Sequence of chain 2.G:
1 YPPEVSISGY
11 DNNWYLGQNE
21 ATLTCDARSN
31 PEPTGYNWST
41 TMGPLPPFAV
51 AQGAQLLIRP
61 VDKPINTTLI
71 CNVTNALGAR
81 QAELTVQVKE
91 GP

This small molecule binds to this protein.
Small molecule (SMILES): CC(=O)N[C@H]1[C@H](O[C@H]2[C@H](O)[C@@H](NC(C)=O)CO[C@@H]2CO[C@@H]2O[C@@H](C)[C@@H](O)[C@@H](O)[C@@H]2O)O[C@H](CO)[C@@H](O[C@@H]2O[C@H](CO)[C@@H](O)[C@H](O)[C@@H]2O)[C@@H]1O

Binding-site contacts:
Ligand atom C5 contacts residue ASN66 of chain 2.G at 3.5 Å.
Ligand atom N2 contacts residue ILE65 of chain 2.G at 4.4 Å.
Ligand atom C8 contacts residue PRO64 of chain 2.G at 3.4 Å (hydrophobic).
Ligand atom C4 contacts residue ASN66 of chain 2.G at 4.0 Å.
Ligand atom C3 contacts residue ASN66 of chain 2.G at 3.6 Å.
Ligand atom O7 contacts residue ASN66 of chain 2.G at 4.3 Å.
Ligand atom C1 contacts residue ASN66 of chain 2.G at 1.4 Å.
Ligand atom O5 contacts residue ASN66 of chain 2.G at 2.2 Å (h-bond).
Ligand atom N2 contacts residue PRO64 of chain 2.G at 4.3 Å.
Ligand atom C7 contacts residue PRO64 of chain 2.G at 3.8 Å (hydrophobic).
Ligand atom C2 contacts residue ASN66 of chain 2.G at 2.2 Å.
Ligand atom C7 contacts residue ASN66 of chain 2.G at 4.0 Å.
Ligand atom O7 contacts residue PRO64 of chain 2.G at 3.9 Å.
Ligand atom N2 contacts residue ASN66 of chain 2.G at 2.8 Å (h-bond).
Ligand atom C8 contacts residue GLN87 of chain 2.G at 4.5 Å.